This protein binds this small molecule.
Small molecule (SMILES): Cc1cn([C@H]2C[C@H](O[P](=O)(O)OC[C@H]3O[C@@H](n4cc(C)c(=O)[nH]c4=O)C[C@@H]3O[P](=O)(O)OC[C@H]3O[C@@H](n4cc(C)c(=O)[nH]c4=O)C[C@@H]3O)[C@@H](CO[P](=O)(O)O[C@H]3C[C@H](n4cc(C)c(=O)[nH]c4=O)O[C@@H]3CO)O2)c(=O)[nH]c1=O

Binding-site contacts:
Ligand atom N3 contacts residue ARG120 of chain 1.F at 4.2 Å.
Ligand atom C4 contacts residue ARG120 of chain 1.F at 4.0 Å.
Ligand atom O4 contacts residue ILE121 of chain 1.F at 3.8 Å.
Ligand atom O4 contacts residue GLN119 of chain 1.N at 4.4 Å.
Ligand atom O4 contacts residue ARG120 of chain 1.F at 3.1 Å (salt-bridge).
Ligand atom O4 contacts residue ARG120 of chain 1.N at 3.4 Å.

Sequence of chain 1.F:
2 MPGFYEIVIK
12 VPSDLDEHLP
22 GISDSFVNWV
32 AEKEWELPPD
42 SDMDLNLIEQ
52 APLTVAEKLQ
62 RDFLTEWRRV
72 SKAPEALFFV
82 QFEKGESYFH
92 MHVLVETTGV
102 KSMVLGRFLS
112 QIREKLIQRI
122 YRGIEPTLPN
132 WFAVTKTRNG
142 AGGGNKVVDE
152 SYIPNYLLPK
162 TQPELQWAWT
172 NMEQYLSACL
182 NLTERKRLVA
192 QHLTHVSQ

Sequence of chain 1.N:
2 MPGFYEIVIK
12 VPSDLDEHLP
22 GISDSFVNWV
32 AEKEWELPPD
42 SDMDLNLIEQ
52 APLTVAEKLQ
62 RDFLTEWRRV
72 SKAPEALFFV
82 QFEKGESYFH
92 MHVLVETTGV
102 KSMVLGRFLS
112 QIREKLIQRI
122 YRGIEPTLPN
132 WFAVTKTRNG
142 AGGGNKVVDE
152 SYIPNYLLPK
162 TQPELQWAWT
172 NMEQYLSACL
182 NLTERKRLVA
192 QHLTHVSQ